Sequence of chain 1.B:
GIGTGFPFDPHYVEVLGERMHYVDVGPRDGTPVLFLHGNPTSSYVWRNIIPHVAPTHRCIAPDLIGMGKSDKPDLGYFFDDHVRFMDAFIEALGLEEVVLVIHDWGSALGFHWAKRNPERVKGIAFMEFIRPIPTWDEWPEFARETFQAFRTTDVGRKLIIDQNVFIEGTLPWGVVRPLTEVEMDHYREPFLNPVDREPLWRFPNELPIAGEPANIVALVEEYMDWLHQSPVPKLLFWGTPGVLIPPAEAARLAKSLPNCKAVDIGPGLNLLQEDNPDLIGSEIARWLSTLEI

Binding-site contacts:
Ligand atom C8 contacts residue THR146 of chain 1.B at 3.9 Å.
Ligand atom C33 contacts residue LEU159 of chain 1.B at 3.8 Å (hydrophobic).
Ligand atom N1 contacts residue THR146 of chain 1.B at 3.8 Å.
Ligand atom O2 contacts residue THR146 of chain 1.B at 3.4 Å.
Ligand atom O contacts residue ALA143 of chain 1.B at 3.5 Å.
Ligand atom C30 contacts residue VAL165 of chain 1.B at 3.9 Å (hydrophobic).
Ligand atom O1 contacts residue THR170 of chain 1.B at 3.2 Å.
Ligand atom O2 contacts residue GLY169 of chain 1.B at 3.8 Å.
Ligand atom C4 contacts residue THR146 of chain 1.B at 3.3 Å.
Ligand atom C22 contacts residue TRP173 of chain 1.B at 3.6 Å (hydrophobic).
Ligand atom C29 contacts residue VAL165 of chain 1.B at 3.8 Å (hydrophobic).
Ligand atom C contacts residue GLU145 of chain 1.B at 3.8 Å.
Ligand atom O2 contacts residue THR170 of chain 1.B at 2.5 Å (h-bond).
Ligand atom O1 contacts residue PHE147 of chain 1.B at 3.8 Å.
Ligand atom C34 contacts residue LEU159 of chain 1.B at 3.6 Å (hydrophobic).
Ligand atom C18 contacts residue ASN270 of chain 1.B at 3.7 Å.
Ligand atom C10 contacts residue THR170 of chain 1.B at 3.7 Å.
Ligand atom C32 contacts residue GLN163 of chain 1.B at 3.9 Å.
Ligand atom O5 contacts residue LEU159 of chain 1.B at 3.4 Å.
Ligand atom C11 contacts residue THR146 of chain 1.B at 3.8 Å.
Ligand atom C contacts residue ALA149 of chain 1.B at 3.8 Å (hydrophobic).
Ligand atom C10 contacts residue THR146 of chain 1.B at 3.5 Å.
Ligand atom C15 contacts residue ASN270 of chain 1.B at 3.9 Å.
Ligand atom C20 contacts residue ASP104 of chain 1.B at 1.4 Å.
Ligand atom C20 contacts residue LEU244 of chain 1.B at 4.0 Å (hydrophobic).
Ligand atom C3 contacts residue THR146 of chain 1.B at 3.4 Å.
Ligand atom C12 contacts residue TRP173 of chain 1.B at 3.8 Å (hydrophobic).
Ligand atom C18 contacts residue ASP104 of chain 1.B at 3.0 Å.
Ligand atom C13 contacts residue TRP173 of chain 1.B at 3.6 Å (hydrophobic).
Ligand atom C17 contacts residue ASN270 of chain 1.B at 3.6 Å.
Ligand atom C1 contacts residue VAL155 of chain 1.B at 3.9 Å (hydrophobic).
Ligand atom O contacts residue PHE147 of chain 1.B at 3.5 Å.
Ligand atom C28 contacts residue VAL165 of chain 1.B at 3.9 Å (hydrophobic).
Ligand atom C19 contacts residue ASP104 of chain 1.B at 2.4 Å.
Ligand atom C16 contacts residue ASN270 of chain 1.B at 3.6 Å.
Ligand atom C14 contacts residue VAL243 of chain 1.B at 3.8 Å (hydrophobic).
Ligand atom C15 contacts residue THR170 of chain 1.B at 3.7 Å.
Ligand atom C21 contacts residue TRP173 of chain 1.B at 3.6 Å (hydrophobic).
Ligand atom C16 contacts residue THR170 of chain 1.B at 3.9 Å.
Ligand atom C8 contacts residue VAL165 of chain 1.B at 4.0 Å (hydrophobic).

The protein below binds the small molecule below.
Small molecule (SMILES): CN(C)c1ccc2c(-c3cc(C(=O)NCCOCCOCCCCCCCl)ccc3C(=O)O)c3ccc(=[N+](C)C)cc-3oc2c1